Sequence of chain 1.C:
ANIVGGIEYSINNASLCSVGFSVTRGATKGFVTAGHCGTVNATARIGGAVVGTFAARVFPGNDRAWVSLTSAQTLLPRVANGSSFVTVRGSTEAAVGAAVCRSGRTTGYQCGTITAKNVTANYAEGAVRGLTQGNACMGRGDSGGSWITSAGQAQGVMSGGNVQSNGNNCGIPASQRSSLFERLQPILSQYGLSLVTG

A protein and the small-molecule ligand that binds it are described below.
Small molecule (SMILES): CC(=O)N[C@@H](C)C(=O)N[C@@H](C)C(=O)N1CCC[C@H]1C(=O)N[C@@H](C)CO

Binding-site contacts:
Ligand atom C contacts residue SER159 of chain 1.C at 3.7 Å.
Ligand atom N contacts residue SER159 of chain 1.C at 2.9 Å (h-bond).
Ligand atom N contacts residue SER143 of chain 1.C at 2.8 Å (h-bond).
Ligand atom CA contacts residue SER143 of chain 1.C at 2.4 Å.
Ligand atom CA contacts residue GLY161 of chain 1.C at 3.4 Å.
Ligand atom C3 contacts residue SER143 of chain 1.C at 2.9 Å.
Ligand atom O contacts residue TYR123 of chain 1.C at 3.5 Å.
Ligand atom C contacts residue GLY161 of chain 1.C at 3.6 Å.
Ligand atom CA contacts residue EDO1 of chain 1.O at 3.9 Å.
Ligand atom C contacts residue SER143 of chain 1.C at 1.4 Å.
Ligand atom CG contacts residue TYR123 of chain 1.C at 4.0 Å (hydrophobic).
Ligand atom C contacts residue EDO1 of chain 1.O at 3.9 Å.
Ligand atom CB contacts residue HIS36 of chain 1.C at 3.4 Å.
Ligand atom CA contacts residue SER159 of chain 1.C at 4.0 Å.
Ligand atom CA contacts residue TYR123 of chain 1.C at 3.6 Å (hydrophobic).
Ligand atom CD contacts residue GLU125 of chain 1.C at 3.6 Å.
Ligand atom O contacts residue GLY161 of chain 1.C at 3.0 Å (h-bond).
Ligand atom CH3 contacts residue ASN162 of chain 1.C at 3.7 Å.
Ligand atom N contacts residue TYR123 of chain 1.C at 3.5 Å.
Ligand atom CB contacts residue SER159 of chain 1.C at 4.0 Å.
Ligand atom CD contacts residue TYR123 of chain 1.C at 3.7 Å (hydrophobic).
Ligand atom CB contacts residue TYR123 of chain 1.C at 3.9 Å (hydrophobic).
Ligand atom N contacts residue GLY161 of chain 1.C at 2.9 Å (h-bond).
Ligand atom CG contacts residue HIS36 of chain 1.C at 3.8 Å.
Ligand atom O contacts residue EDO1 of chain 1.O at 3.8 Å.
Ligand atom O contacts residue GLY141 of chain 1.C at 2.9 Å (h-bond).
Ligand atom C3 contacts residue MET138 of chain 1.C at 3.9 Å (hydrophobic).
Ligand atom C3 contacts residue GLY139 of chain 1.C at 3.6 Å.
Ligand atom N contacts residue GLY160 of chain 1.C at 3.6 Å.
Ligand atom C contacts residue TYR123 of chain 1.C at 3.4 Å (hydrophobic).
Ligand atom CB contacts residue EDO1 of chain 1.O at 3.6 Å.
Ligand atom O contacts residue ASP142 of chain 1.C at 3.6 Å.
Ligand atom O contacts residue GLY160 of chain 1.C at 3.3 Å.
Ligand atom CG contacts residue GLU125 of chain 1.C at 3.4 Å.
Ligand atom O contacts residue ARG140 of chain 1.C at 3.9 Å.
Ligand atom N contacts residue TYR123 of chain 1.C at 3.6 Å.
Ligand atom CA contacts residue SER159 of chain 1.C at 3.4 Å.
Ligand atom CH3 contacts residue GLY161 of chain 1.C at 3.7 Å.
Ligand atom N contacts residue EDO1 of chain 1.O at 3.1 Å (h-bond).
Ligand atom O contacts residue SER143 of chain 1.C at 2.3 Å (h-bond).